The small molecule below binds the protein below.
Small molecule (SMILES): CC(=O)N[C@@H]1[C@@H](O)[C@H](O)[C@@H](CO)O[C@H]1O

Sequence of chain 1.A:
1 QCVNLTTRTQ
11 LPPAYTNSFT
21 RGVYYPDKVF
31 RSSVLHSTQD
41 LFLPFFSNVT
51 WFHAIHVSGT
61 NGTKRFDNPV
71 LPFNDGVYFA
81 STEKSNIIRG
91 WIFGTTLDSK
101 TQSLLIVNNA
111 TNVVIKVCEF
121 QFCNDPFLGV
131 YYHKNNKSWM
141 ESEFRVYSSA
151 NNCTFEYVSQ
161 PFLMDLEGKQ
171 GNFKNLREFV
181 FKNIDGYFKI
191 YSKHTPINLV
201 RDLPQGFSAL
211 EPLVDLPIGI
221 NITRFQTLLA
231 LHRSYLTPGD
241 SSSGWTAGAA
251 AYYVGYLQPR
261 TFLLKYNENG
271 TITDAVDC

Binding-site contacts:
Ligand atom O5 contacts residue ASN221 of chain 1.A at 2.4 Å (h-bond).
Ligand atom N2 contacts residue ASN221 of chain 1.A at 2.9 Å (h-bond).
Ligand atom C6 contacts residue THR95 of chain 1.A at 4.0 Å.
Ligand atom C5 contacts residue ASN221 of chain 1.A at 3.7 Å.
Ligand atom O5 contacts residue THR95 of chain 1.A at 3.4 Å (h-bond).
Ligand atom C1 contacts residue THR223 of chain 1.A at 4.1 Å.
Ligand atom C4 contacts residue ASN221 of chain 1.A at 4.2 Å.
Ligand atom C1 contacts residue ASN221 of chain 1.A at 1.4 Å.
Ligand atom C2 contacts residue ASN221 of chain 1.A at 2.5 Å.
Ligand atom C5 contacts residue THR95 of chain 1.A at 3.9 Å.
Ligand atom C8 contacts residue ASN221 of chain 1.A at 3.6 Å.
Ligand atom O7 contacts residue ASN221 of chain 1.A at 3.1 Å (h-bond).
Ligand atom O7 contacts residue THR223 of chain 1.A at 4.0 Å.
Ligand atom O5 contacts residue THR223 of chain 1.A at 4.5 Å.
Ligand atom C7 contacts residue ASN221 of chain 1.A at 3.0 Å.
Ligand atom C3 contacts residue ASN221 of chain 1.A at 3.8 Å.
Ligand atom C1 contacts residue THR95 of chain 1.A at 4.0 Å.